Sequence of chain 22.A:
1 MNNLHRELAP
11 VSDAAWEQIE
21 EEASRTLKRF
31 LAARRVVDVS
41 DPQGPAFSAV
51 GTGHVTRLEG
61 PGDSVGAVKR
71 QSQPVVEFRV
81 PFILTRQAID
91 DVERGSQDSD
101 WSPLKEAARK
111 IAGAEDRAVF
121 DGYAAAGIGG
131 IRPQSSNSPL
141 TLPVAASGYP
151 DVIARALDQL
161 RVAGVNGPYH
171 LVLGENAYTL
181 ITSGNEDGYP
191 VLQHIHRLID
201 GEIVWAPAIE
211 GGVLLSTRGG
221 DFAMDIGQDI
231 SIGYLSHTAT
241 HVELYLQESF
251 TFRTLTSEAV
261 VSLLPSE

Binding-site contacts:
Ligand atom O contacts residue ASN2 of chain 22.A at 3.8 Å.
Ligand atom OG contacts residue ASP229 of chain 22.A at 3.6 Å.
Ligand atom CB contacts residue ILE230 of chain 22.A at 3.6 Å (hydrophobic).
Ligand atom CB contacts residue SER24 of chain 22.A at 3.8 Å.
Ligand atom CD1 contacts residue LEU27 of chain 22.A at 3.6 Å (hydrophobic).
Ligand atom CA contacts residue ASP229 of chain 22.A at 3.8 Å.
Ligand atom O contacts residue LEU4 of chain 22.A at 3.7 Å.
Ligand atom CD1 contacts residue LEU27 of chain 22.A at 3.8 Å (hydrophobic).
Ligand atom N contacts residue ARG34 of chain 22.A at 3.7 Å.
Ligand atom O contacts residue ARG34 of chain 22.A at 2.8 Å (salt-bridge).
Ligand atom CG contacts residue ILE230 of chain 22.A at 3.6 Å (hydrophobic).
Ligand atom O contacts residue ARG6 of chain 22.A at 3.4 Å (salt-bridge).
Ligand atom CD1 contacts residue ILE230 of chain 22.A at 3.5 Å (hydrophobic).
Ligand atom CA contacts residue ASP229 of chain 22.A at 3.6 Å.
Ligand atom CD1 contacts residue LEU31 of chain 22.A at 3.6 Å (hydrophobic).
Ligand atom CG2 contacts residue LEU31 of chain 22.A at 3.8 Å (hydrophobic).
Ligand atom CE contacts residue VAL37 of chain 22.A at 3.7 Å (hydrophobic).
Ligand atom CA contacts residue ARG35 of chain 22.A at 3.8 Å.
Ligand atom C contacts residue ASP229 of chain 22.A at 3.8 Å.
Ligand atom CB contacts residue ARG35 of chain 22.A at 3.4 Å.
Ligand atom NZ contacts residue THR217 of chain 22.A at 3.8 Å.
Ligand atom CA contacts residue SER231 of chain 22.A at 3.6 Å.
Ligand atom OG contacts residue ARG34 of chain 22.A at 3.7 Å.
Ligand atom N contacts residue ILE230 of chain 22.A at 3.1 Å (h-bond).
Ligand atom N contacts residue ASP229 of chain 22.A at 3.2 Å (salt-bridge).
Ligand atom CB contacts residue VAL39 of chain 22.A at 3.7 Å (hydrophobic).
Ligand atom CD2 contacts residue GLU20 of chain 22.A at 3.6 Å.
Ligand atom CG contacts residue ARG35 of chain 22.A at 3.1 Å.
Ligand atom N contacts residue ASP229 of chain 22.A at 2.8 Å (salt-bridge).
Ligand atom O contacts residue ILE232 of chain 22.A at 3.6 Å (h-bond).
Ligand atom CA contacts residue ARG6 of chain 22.A at 3.7 Å.
Ligand atom CE contacts residue ARG35 of chain 22.A at 3.8 Å.
Ligand atom N contacts residue ARG34 of chain 22.A at 3.9 Å.
Ligand atom C contacts residue SER231 of chain 22.A at 3.8 Å.
Ligand atom CE contacts residue VAL36 of chain 22.A at 3.7 Å (hydrophobic).
Ligand atom CD1 contacts residue LYS28 of chain 22.A at 3.4 Å.
Ligand atom N contacts residue ARG34 of chain 22.A at 3.4 Å (salt-bridge).
Ligand atom C contacts residue ARG34 of chain 22.A at 3.7 Å.
Ligand atom O contacts residue SER231 of chain 22.A at 3.2 Å.
Ligand atom CD2 contacts residue SER24 of chain 22.A at 3.5 Å.

A protein and the small-molecule ligand that binds it are described below.
Small molecule (SMILES): CC[C@H](C)[C@H](NC(=O)[C@H](CC(N)=O)NC(=O)[C@H](CC(C)C)NC(=O)[C@H](CO)NC(=O)CNC(=O)[C@@H](N)CO)C(=O)NCC(=O)N[C@@H](CO)C(=O)N[C@@H](CC(C)C)C(=O)N[C@H](C=O)CCCCN